Binding-site contacts:
Ligand atom CAQ contacts residue ASN156 of chain 1.D at 3.7 Å.
Ligand atom OAX contacts residue SER139 of chain 1.D at 2.3 Å (h-bond).
Ligand atom NBD contacts residue PHE134 of chain 1.D at 2.8 Å (h-bond).
Ligand atom OAB contacts residue TYR165 of chain 1.D at 3.4 Å.
Ligand atom CAN contacts residue GLY155 of chain 1.D at 3.4 Å.
Ligand atom CAS contacts residue ASN37 of chain 1.C at 3.4 Å.
Ligand atom O contacts residue GLY155 of chain 1.D at 3.7 Å.
Ligand atom CAR contacts residue HIS55 of chain 1.D at 3.6 Å.
Ligand atom NAT contacts residue GLY36 of chain 1.C at 2.9 Å (h-bond).
Ligand atom NZ contacts residue PHE38 of chain 1.C at 2.9 Å (h-bond).
Ligand atom NAU contacts residue SER139 of chain 1.D at 2.8 Å (h-bond).
Ligand atom NBD contacts residue ASP133 of chain 1.D at 3.1 Å (salt-bridge).
Ligand atom NAT contacts residue ASP79 of chain 1.D at 2.9 Å (salt-bridge).
Ligand atom CAP contacts residue GLY155 of chain 1.D at 3.7 Å.
Ligand atom CAM contacts residue GLY155 of chain 1.D at 3.0 Å.
Ligand atom CBL contacts residue THR136 of chain 1.D at 3.6 Å.
Ligand atom CB contacts residue GLY157 of chain 1.D at 3.4 Å.
Ligand atom NAU contacts residue GLY155 of chain 1.D at 2.8 Å (h-bond).
Ligand atom OAX contacts residue HIS55 of chain 1.D at 2.9 Å (h-bond).
Ligand atom CD contacts residue PHE38 of chain 1.C at 3.7 Å (hydrophobic).
Ligand atom CE contacts residue PHE38 of chain 1.C at 3.6 Å (hydrophobic).
Ligand atom CBC contacts residue TYR165 of chain 1.D at 3.5 Å (hydrophobic).
Ligand atom CAZ contacts residue TYR165 of chain 1.D at 3.5 Å (hydrophobic).
Ligand atom CAP contacts residue HIS55 of chain 1.D at 3.4 Å.
Ligand atom O contacts residue ASN156 of chain 1.D at 3.5 Å.
Ligand atom NAT contacts residue ASN156 of chain 1.D at 2.9 Å (h-bond).
Ligand atom NZ contacts residue GLN39 of chain 1.C at 2.8 Å (h-bond).
Ligand atom O contacts residue TYR165 of chain 1.D at 2.7 Å (h-bond).
Ligand atom CG contacts residue GLY157 of chain 1.D at 3.5 Å.
Ligand atom NAU contacts residue HIS55 of chain 1.D at 3.7 Å.
Ligand atom CAY contacts residue SER139 of chain 1.D at 3.0 Å.
Ligand atom CAW contacts residue HIS55 of chain 1.D at 3.7 Å.
Ligand atom C contacts residue TYR165 of chain 1.D at 3.7 Å (hydrophobic).
Ligand atom O contacts residue GLY157 of chain 1.D at 2.8 Å (h-bond).
Ligand atom NBE contacts residue TYR165 of chain 1.D at 3.2 Å.
Ligand atom CAW contacts residue SER139 of chain 1.D at 1.4 Å.
Ligand atom CAV contacts residue SER139 of chain 1.D at 2.4 Å.
Ligand atom CBA contacts residue PHE134 of chain 1.D at 3.4 Å (hydrophobic).
Ligand atom CD contacts residue GLY157 of chain 1.D at 3.7 Å.
Ligand atom CAZ contacts residue PHE134 of chain 1.D at 3.7 Å (hydrophobic).

Sequence of chain 1.C:
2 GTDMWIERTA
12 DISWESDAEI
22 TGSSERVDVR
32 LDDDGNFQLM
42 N

A small-molecule ligand and the protein it binds are described below.
Small molecule (SMILES): [H]/N=C(\N)NCCC[C@@H](C=O)NC(=O)[C@H](CCCCN)NC(=O)[C@H](CCCCN)NC(=O)c1ccc2ccccc2c1

Sequence of chain 1.D:
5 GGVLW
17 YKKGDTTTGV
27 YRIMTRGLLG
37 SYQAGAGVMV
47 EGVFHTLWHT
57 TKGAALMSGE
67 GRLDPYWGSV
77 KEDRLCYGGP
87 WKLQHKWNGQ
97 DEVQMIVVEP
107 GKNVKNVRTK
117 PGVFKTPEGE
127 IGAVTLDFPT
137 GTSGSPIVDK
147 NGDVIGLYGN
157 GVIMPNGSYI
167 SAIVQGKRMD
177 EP